Sequence of chain 9.C:
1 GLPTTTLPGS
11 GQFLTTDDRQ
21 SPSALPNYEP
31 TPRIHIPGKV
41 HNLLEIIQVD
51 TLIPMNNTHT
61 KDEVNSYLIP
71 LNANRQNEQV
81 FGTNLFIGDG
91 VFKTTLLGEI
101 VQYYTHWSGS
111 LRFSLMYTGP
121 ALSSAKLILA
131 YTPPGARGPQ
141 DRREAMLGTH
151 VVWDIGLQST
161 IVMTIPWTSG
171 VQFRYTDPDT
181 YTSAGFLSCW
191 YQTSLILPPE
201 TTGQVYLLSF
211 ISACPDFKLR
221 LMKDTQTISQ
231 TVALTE

Binding-site contacts:
Ligand atom C4A contacts residue PRO174 of chain 8.A at 3.4 Å (hydrophobic).
Ligand atom C1C contacts residue LEU106 of chain 8.A at 3.6 Å (hydrophobic).
Ligand atom CM1 contacts residue PRO174 of chain 8.A at 3.8 Å (hydrophobic).
Ligand atom C1B contacts residue VAL188 of chain 8.A at 3.7 Å (hydrophobic).
Ligand atom C1B contacts residue ILE104 of chain 8.A at 4.0 Å (hydrophobic).
Ligand atom C5 contacts residue LEU106 of chain 8.A at 3.8 Å (hydrophobic).
Ligand atom C3C contacts residue TYR128 of chain 8.A at 3.3 Å (hydrophobic).
Ligand atom C5A contacts residue PHE186 of chain 8.A at 3.7 Å (hydrophobic).
Ligand atom C4C contacts residue TYR197 of chain 8.A at 4.0 Å (hydrophobic).
Ligand atom C6B contacts residue TYR128 of chain 8.A at 3.4 Å (hydrophobic).
Ligand atom C4 contacts residue LEU106 of chain 8.A at 3.6 Å (hydrophobic).
Ligand atom C4B contacts residue TYR152 of chain 8.A at 4.0 Å (hydrophobic).
Ligand atom C6B contacts residue ILE104 of chain 8.A at 3.6 Å (hydrophobic).
Ligand atom C5B contacts residue PHE186 of chain 8.A at 3.9 Å (hydrophobic).
Ligand atom O1A contacts residue PHE186 of chain 8.A at 3.2 Å.
Ligand atom N2 contacts residue ASN219 of chain 8.A at 3.0 Å (h-bond).
Ligand atom C2A contacts residue PHE186 of chain 8.A at 3.6 Å (hydrophobic).
Ligand atom C5A contacts residue VAL176 of chain 8.A at 3.8 Å (hydrophobic).
Ligand atom C5B contacts residue MET224 of chain 8.A at 3.2 Å (hydrophobic).
Ligand atom C2B contacts residue VAL188 of chain 8.A at 3.3 Å (hydrophobic).
Ligand atom CM1 contacts residue VAL176 of chain 8.A at 3.4 Å (hydrophobic).
Ligand atom C4B contacts residue PHE186 of chain 8.A at 3.9 Å (hydrophobic).
Ligand atom C6B contacts residue MET224 of chain 8.A at 3.6 Å (hydrophobic).
Ligand atom C5C contacts residue VAL191 of chain 8.A at 3.7 Å (hydrophobic).
Ligand atom O1 contacts residue ASN219 of chain 8.A at 3.9 Å.
Ligand atom CM1 contacts residue LEU14 of chain 9.C at 3.3 Å (hydrophobic).
Ligand atom N3A contacts residue PRO174 of chain 8.A at 3.9 Å.
Ligand atom CM1 contacts residue SER175 of chain 8.A at 3.9 Å.
Ligand atom N3A contacts residue TYR152 of chain 8.A at 3.6 Å.
Ligand atom C1B contacts residue TYR128 of chain 8.A at 3.7 Å (hydrophobic).
Ligand atom C4 contacts residue TYR197 of chain 8.A at 3.9 Å (hydrophobic).
Ligand atom O1B contacts residue TYR128 of chain 8.A at 3.4 Å (h-bond).
Ligand atom C4C contacts residue VAL191 of chain 8.A at 3.3 Å (hydrophobic).
Ligand atom C4 contacts residue PHE124 of chain 8.A at 3.9 Å (hydrophobic).
Ligand atom N3A contacts residue ALA24 of chain 8.C at 3.9 Å.
Ligand atom C3B contacts residue VAL188 of chain 8.A at 3.5 Å (hydrophobic).
Ligand atom C2C contacts residue TYR197 of chain 8.A at 3.8 Å (hydrophobic).
Ligand atom C3 contacts residue ASN219 of chain 8.A at 3.9 Å.
Ligand atom C3B contacts residue TYR152 of chain 8.A at 3.6 Å (hydrophobic).
Ligand atom C2A contacts residue TYR152 of chain 8.A at 3.8 Å (hydrophobic).

Sequence of chain 8.C:
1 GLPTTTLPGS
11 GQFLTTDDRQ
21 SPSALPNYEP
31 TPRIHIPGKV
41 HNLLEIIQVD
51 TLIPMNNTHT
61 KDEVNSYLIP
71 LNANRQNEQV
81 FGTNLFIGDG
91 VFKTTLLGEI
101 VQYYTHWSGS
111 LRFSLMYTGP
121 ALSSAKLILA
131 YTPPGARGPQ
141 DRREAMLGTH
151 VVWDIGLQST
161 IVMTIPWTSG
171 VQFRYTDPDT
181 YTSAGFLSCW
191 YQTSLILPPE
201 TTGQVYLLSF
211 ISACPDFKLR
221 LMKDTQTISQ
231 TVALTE

Sequence of chain 8.A:
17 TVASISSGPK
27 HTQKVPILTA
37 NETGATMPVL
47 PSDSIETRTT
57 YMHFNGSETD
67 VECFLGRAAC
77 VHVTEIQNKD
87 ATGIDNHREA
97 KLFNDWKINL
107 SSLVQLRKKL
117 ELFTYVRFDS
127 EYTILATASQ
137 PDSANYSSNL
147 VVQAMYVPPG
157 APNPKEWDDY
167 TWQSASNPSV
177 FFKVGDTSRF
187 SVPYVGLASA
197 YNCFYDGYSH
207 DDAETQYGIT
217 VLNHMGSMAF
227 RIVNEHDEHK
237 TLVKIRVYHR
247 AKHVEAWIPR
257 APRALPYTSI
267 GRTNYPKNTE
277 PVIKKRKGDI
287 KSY

This protein binds this small molecule.
Small molecule (SMILES): Cc1cc(CCCCCOc2ccc(C3=N[C@@H](C)CO3)cc2)on1